Sequence of chain 1.B:
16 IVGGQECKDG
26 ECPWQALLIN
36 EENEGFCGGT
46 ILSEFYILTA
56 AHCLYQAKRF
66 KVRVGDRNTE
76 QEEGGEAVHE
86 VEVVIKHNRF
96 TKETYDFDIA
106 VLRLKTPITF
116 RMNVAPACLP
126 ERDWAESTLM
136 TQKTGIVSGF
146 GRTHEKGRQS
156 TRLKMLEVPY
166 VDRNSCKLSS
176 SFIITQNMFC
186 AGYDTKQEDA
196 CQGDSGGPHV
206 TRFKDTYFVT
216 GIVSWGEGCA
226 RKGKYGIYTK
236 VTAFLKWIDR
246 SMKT

Binding-site contacts:
Ligand atom C9 contacts residue GLN197 of chain 1.B at 3.8 Å.
Ligand atom C37 contacts residue GLY223 of chain 1.B at 3.0 Å.
Ligand atom O14 contacts residue GLN197 of chain 1.B at 3.6 Å.
Ligand atom CL50 contacts residue ILE232 of chain 1.B at 3.6 Å.
Ligand atom C16 contacts residue TYR100 of chain 1.B at 3.4 Å (hydrophobic).
Ligand atom C49 contacts residue GLY221 of chain 1.B at 3.7 Å.
Ligand atom C40 contacts residue ASP194 of chain 1.B at 3.1 Å.
Ligand atom C47 contacts residue ALA195 of chain 1.B at 3.7 Å (hydrophobic).
Ligand atom CL50 contacts residue TYR233 of chain 1.B at 3.3 Å.
Ligand atom C1 contacts residue GLU150 of chain 1.B at 3.7 Å.
Ligand atom C1 contacts residue ARG147 of chain 1.B at 3.5 Å.
Ligand atom N12 contacts residue GLY223 of chain 1.B at 2.8 Å (h-bond).
Ligand atom C48 contacts residue VAL218 of chain 1.B at 3.4 Å (hydrophobic).
Ligand atom C48 contacts residue TRP220 of chain 1.B at 3.2 Å (hydrophobic).
Ligand atom C14 contacts residue TRP220 of chain 1.B at 3.6 Å (hydrophobic).
Ligand atom O56 contacts residue TRP220 of chain 1.B at 3.5 Å.
Ligand atom C38 contacts residue GLY221 of chain 1.B at 3.7 Å.
Ligand atom C6 contacts residue ARG147 of chain 1.B at 3.6 Å.
Ligand atom C49 contacts residue TRP220 of chain 1.B at 3.3 Å (hydrophobic).
Ligand atom C45 contacts residue GLY221 of chain 1.B at 3.8 Å.
Ligand atom O56 contacts residue GLY221 of chain 1.B at 3.4 Å (h-bond).
Ligand atom C4 contacts residue GLN197 of chain 1.B at 3.5 Å.
Ligand atom N12 contacts residue CYS224 of chain 1.B at 3.4 Å (h-bond).
Ligand atom CL50 contacts residue VAL218 of chain 1.B at 3.7 Å.
Ligand atom C32 contacts residue GLU98 of chain 1.B at 3.3 Å.
Ligand atom C10 contacts residue GLY221 of chain 1.B at 3.7 Å.
Ligand atom C17 contacts residue TYR100 of chain 1.B at 3.5 Å (hydrophobic).
Ligand atom C45 contacts residue TRP220 of chain 1.B at 3.7 Å (hydrophobic).
Ligand atom C40 contacts residue GLY231 of chain 1.B at 3.5 Å.
Ligand atom C37 contacts residue GLY221 of chain 1.B at 2.8 Å.
Ligand atom C38 contacts residue GLY223 of chain 1.B at 3.5 Å.
Ligand atom C47 contacts residue TRP220 of chain 1.B at 3.3 Å (hydrophobic).
Ligand atom C14 contacts residue PHE177 of chain 1.B at 3.4 Å (hydrophobic).
Ligand atom C5 contacts residue GLN197 of chain 1.B at 3.6 Å.
Ligand atom C43 contacts residue ASP194 of chain 1.B at 3.4 Å.
Ligand atom C28 contacts residue THR99 of chain 1.B at 3.7 Å.
Ligand atom C40 contacts residue ALA195 of chain 1.B at 3.6 Å (hydrophobic).
Ligand atom N12 contacts residue GLY221 of chain 1.B at 3.7 Å.
Ligand atom C43 contacts residue ALA195 of chain 1.B at 3.2 Å (hydrophobic).
Ligand atom C1 contacts residue GLN197 of chain 1.B at 3.6 Å.

A protein and the small-molecule ligand that binds it are described below.
Small molecule (SMILES): CC(C)N1CCC(NC(=O)c2cc3ccccc3n2CC(=O)Nc2ccc(Cl)cc2)CC1